A small-molecule ligand and the protein it binds are described below.
Small molecule (SMILES): CC(=O)N[C@H]1[C@H](O[C@H]2[C@H](O)[C@@H](NC(C)=O)CO[C@@H]2CO)O[C@H](CO)[C@@H](O)[C@@H]1O

Sequence of chain 1.B:
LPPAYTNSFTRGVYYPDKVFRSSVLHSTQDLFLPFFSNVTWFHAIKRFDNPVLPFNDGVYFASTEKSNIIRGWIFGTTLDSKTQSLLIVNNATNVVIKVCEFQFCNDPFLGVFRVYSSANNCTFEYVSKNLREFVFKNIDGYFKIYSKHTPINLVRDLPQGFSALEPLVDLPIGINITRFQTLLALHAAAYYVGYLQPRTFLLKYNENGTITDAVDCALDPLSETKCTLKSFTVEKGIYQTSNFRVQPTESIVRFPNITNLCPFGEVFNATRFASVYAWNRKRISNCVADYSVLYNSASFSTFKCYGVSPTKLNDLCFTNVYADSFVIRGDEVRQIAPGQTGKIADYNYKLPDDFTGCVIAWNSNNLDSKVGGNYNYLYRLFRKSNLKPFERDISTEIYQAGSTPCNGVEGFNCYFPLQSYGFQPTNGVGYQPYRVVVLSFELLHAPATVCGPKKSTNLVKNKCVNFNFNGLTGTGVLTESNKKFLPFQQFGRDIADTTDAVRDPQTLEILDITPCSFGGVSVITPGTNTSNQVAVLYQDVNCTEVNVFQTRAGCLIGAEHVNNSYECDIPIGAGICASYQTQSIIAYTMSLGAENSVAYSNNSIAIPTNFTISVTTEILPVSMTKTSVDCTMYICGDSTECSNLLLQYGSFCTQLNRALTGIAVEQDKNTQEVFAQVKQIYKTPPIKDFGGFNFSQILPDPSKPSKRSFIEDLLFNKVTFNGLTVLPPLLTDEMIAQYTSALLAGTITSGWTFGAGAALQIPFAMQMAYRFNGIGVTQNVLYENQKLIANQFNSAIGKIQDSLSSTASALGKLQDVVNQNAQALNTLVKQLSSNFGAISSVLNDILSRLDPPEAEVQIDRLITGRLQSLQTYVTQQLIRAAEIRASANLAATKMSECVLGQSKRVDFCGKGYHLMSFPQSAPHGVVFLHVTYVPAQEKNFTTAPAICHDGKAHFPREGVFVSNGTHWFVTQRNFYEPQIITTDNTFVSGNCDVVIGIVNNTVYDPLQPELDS

Binding-site contacts:
Ligand atom N2 contacts residue ASN1098 of chain 1.B at 2.9 Å (h-bond).
Ligand atom C3 contacts residue ASN1098 of chain 1.B at 3.8 Å.
Ligand atom C4 contacts residue HIS1101 of chain 1.B at 4.2 Å.
Ligand atom C1 contacts residue THR1100 of chain 1.B at 3.5 Å.
Ligand atom C6 contacts residue PHE1103 of chain 1.B at 3.6 Å (hydrophobic).
Ligand atom C3 contacts residue HIS1101 of chain 1.B at 3.9 Å.
Ligand atom C4 contacts residue ASN1098 of chain 1.B at 4.3 Å.
Ligand atom C1 contacts residue PHE1103 of chain 1.B at 4.4 Å (hydrophobic).
Ligand atom O3 contacts residue THR1100 of chain 1.B at 4.2 Å.
Ligand atom N2 contacts residue THR1100 of chain 1.B at 2.7 Å (h-bond).
Ligand atom O7 contacts residue ASN1098 of chain 1.B at 3.4 Å (h-bond).
Ligand atom O7 contacts residue HIS1101 of chain 1.B at 3.8 Å.
Ligand atom C7 contacts residue ASN1098 of chain 1.B at 3.3 Å.
Ligand atom C1 contacts residue HIS1101 of chain 1.B at 4.3 Å.
Ligand atom C2 contacts residue ASN1098 of chain 1.B at 2.5 Å.
Ligand atom C8 contacts residue THR1100 of chain 1.B at 3.8 Å.
Ligand atom C5 contacts residue PHE1103 of chain 1.B at 4.0 Å (hydrophobic).
Ligand atom C5 contacts residue ASN1098 of chain 1.B at 3.7 Å.
Ligand atom O5 contacts residue ASN1098 of chain 1.B at 2.4 Å (h-bond).
Ligand atom C5 contacts residue HIS1101 of chain 1.B at 3.9 Å.
Ligand atom C2 contacts residue THR1100 of chain 1.B at 3.4 Å.
Ligand atom O5 contacts residue PHE1103 of chain 1.B at 3.8 Å.
Ligand atom O4 contacts residue HIS1101 of chain 1.B at 4.0 Å.
Ligand atom C7 contacts residue THR1100 of chain 1.B at 3.7 Å.
Ligand atom C8 contacts residue ASN1098 of chain 1.B at 3.8 Å.
Ligand atom C3 contacts residue THR1100 of chain 1.B at 3.5 Å.
Ligand atom C1 contacts residue ASN1098 of chain 1.B at 1.4 Å.